Sequence of chain 1.B:
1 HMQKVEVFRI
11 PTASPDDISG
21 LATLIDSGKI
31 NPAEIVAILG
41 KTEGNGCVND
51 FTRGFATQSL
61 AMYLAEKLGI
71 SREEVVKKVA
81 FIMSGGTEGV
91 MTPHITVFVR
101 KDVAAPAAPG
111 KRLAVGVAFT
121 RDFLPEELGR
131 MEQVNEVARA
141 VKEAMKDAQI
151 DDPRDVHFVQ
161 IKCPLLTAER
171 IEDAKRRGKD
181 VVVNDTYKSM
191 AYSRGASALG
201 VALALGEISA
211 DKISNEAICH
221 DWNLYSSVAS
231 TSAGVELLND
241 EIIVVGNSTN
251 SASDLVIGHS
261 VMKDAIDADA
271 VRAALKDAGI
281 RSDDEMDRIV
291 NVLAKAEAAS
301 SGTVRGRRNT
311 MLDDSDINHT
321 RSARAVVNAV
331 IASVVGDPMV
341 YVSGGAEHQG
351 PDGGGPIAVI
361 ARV

The protein below binds the small molecule below.
Small molecule (SMILES): OCCCO

Sequence of chain 1.A:
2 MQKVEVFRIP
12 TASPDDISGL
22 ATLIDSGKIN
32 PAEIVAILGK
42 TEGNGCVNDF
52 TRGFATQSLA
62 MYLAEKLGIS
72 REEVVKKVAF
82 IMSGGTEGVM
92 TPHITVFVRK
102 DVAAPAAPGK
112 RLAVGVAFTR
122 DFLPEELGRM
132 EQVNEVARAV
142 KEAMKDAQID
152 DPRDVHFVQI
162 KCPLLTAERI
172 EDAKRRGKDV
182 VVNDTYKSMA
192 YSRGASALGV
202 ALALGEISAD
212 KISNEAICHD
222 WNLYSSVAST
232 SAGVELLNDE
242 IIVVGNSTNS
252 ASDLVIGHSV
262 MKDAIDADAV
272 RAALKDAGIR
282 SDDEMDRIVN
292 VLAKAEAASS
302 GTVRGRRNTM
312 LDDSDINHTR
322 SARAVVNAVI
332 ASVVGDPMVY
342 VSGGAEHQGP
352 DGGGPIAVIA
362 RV

Binding-site contacts:
Ligand atom O3 contacts residue ARG72 of chain 1.A at 4.2 Å.
Ligand atom O3 contacts residue GLN58 of chain 1.A at 4.0 Å.
Ligand atom O1 contacts residue GLN58 of chain 1.A at 4.1 Å.
Ligand atom C1 contacts residue GLN58 of chain 1.A at 3.5 Å.
Ligand atom C2 contacts residue GLY54 of chain 1.A at 4.5 Å.
Ligand atom C1 contacts residue GLY54 of chain 1.A at 3.4 Å.
Ligand atom C2 contacts residue GLN58 of chain 1.A at 3.8 Å.
Ligand atom C3 contacts residue GLN58 of chain 1.A at 3.9 Å.
Ligand atom C1 contacts residue THR57 of chain 1.A at 3.7 Å.
Ligand atom O1 contacts residue THR57 of chain 1.A at 4.4 Å.
Ligand atom C3 contacts residue THR57 of chain 1.A at 4.3 Å.
Ligand atom O1 contacts residue GLY54 of chain 1.A at 2.9 Å (h-bond).
Ligand atom O1 contacts residue PHE55 of chain 1.B at 4.2 Å.